A protein and the small-molecule ligand that binds it are described below.
Small molecule (SMILES): C[C@@H](c1ccccc1)n1cc(-c2cc(F)cc(F)c2)c(=O)[nH]c1=O

Sequence of chain 1.B:
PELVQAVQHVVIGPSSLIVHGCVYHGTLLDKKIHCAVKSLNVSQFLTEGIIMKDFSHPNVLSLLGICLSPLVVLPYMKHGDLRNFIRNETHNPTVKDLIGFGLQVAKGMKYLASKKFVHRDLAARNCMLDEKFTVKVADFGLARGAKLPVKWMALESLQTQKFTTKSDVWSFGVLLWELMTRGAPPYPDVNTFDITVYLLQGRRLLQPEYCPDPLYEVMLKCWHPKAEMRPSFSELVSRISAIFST

Binding-site contacts:
Ligand atom C3 contacts residue VAL183 of chain 1.B at 3.5 Å (hydrophobic).
Ligand atom C15 contacts residue PHE87 of chain 1.B at 3.6 Å (hydrophobic).
Ligand atom C13 contacts residue VAL118 of chain 1.B at 3.7 Å (hydrophobic).
Ligand atom F contacts residue PHE87 of chain 1.B at 3.5 Å.
Ligand atom C14 contacts residue VAL118 of chain 1.B at 3.9 Å (hydrophobic).
Ligand atom C15 contacts residue GLU90 of chain 1.B at 4.0 Å.
Ligand atom O1 contacts residue ALA184 of chain 1.B at 3.4 Å.
Ligand atom C12 contacts residue MET94 of chain 1.B at 3.4 Å (hydrophobic).
Ligand atom F1 contacts residue ILE108 of chain 1.B at 2.9 Å.
Ligand atom C11 contacts residue ASP185 of chain 1.B at 3.4 Å.
Ligand atom C16 contacts residue PHE87 of chain 1.B at 3.9 Å (hydrophobic).
Ligand atom C17 contacts residue ALA189 of chain 1.B at 3.9 Å (hydrophobic).
Ligand atom C6 contacts residue PHE163 of chain 1.B at 3.6 Å (hydrophobic).
Ligand atom C3 contacts residue ALA184 of chain 1.B at 3.9 Å (hydrophobic).
Ligand atom F1 contacts residue GLY91 of chain 1.B at 3.2 Å.
Ligand atom C7 contacts residue MET94 of chain 1.B at 3.7 Å (hydrophobic).
Ligand atom C16 contacts residue ALA189 of chain 1.B at 3.9 Å (hydrophobic).
Ligand atom C1 contacts residue LEU103 of chain 1.B at 3.9 Å (hydrophobic).
Ligand atom O contacts residue ASP185 of chain 1.B at 3.5 Å (salt-bridge).
Ligand atom C13 contacts residue MET94 of chain 1.B at 3.3 Å (hydrophobic).
Ligand atom C7 contacts residue ASP185 of chain 1.B at 3.8 Å.
Ligand atom F contacts residue LEU75 of chain 1.B at 3.6 Å.
Ligand atom C4 contacts residue VAL183 of chain 1.B at 3.5 Å (hydrophobic).
Ligand atom C10 contacts residue ASP185 of chain 1.B at 3.5 Å.
Ligand atom C contacts residue LEU103 of chain 1.B at 3.4 Å (hydrophobic).
Ligand atom C5 contacts residue PHE163 of chain 1.B at 3.8 Å (hydrophobic).
Ligand atom C14 contacts residue MET94 of chain 1.B at 3.7 Å (hydrophobic).
Ligand atom C6 contacts residue ASP185 of chain 1.B at 3.9 Å.
Ligand atom F1 contacts residue LEU105 of chain 1.B at 3.6 Å.
Ligand atom O1 contacts residue ASP185 of chain 1.B at 2.8 Å (salt-bridge).
Ligand atom N1 contacts residue ASP185 of chain 1.B at 2.7 Å (salt-bridge).
Ligand atom C8 contacts residue MET94 of chain 1.B at 3.4 Å (hydrophobic).
Ligand atom C5 contacts residue LEU158 of chain 1.B at 4.0 Å (hydrophobic).
Ligand atom O contacts residue LEU75 of chain 1.B at 3.8 Å.
Ligand atom C contacts residue LEU120 of chain 1.B at 4.0 Å (hydrophobic).
Ligand atom C3 contacts residue LEU103 of chain 1.B at 3.4 Å (hydrophobic).
Ligand atom C4 contacts residue VAL102 of chain 1.B at 3.7 Å (hydrophobic).
Ligand atom C9 contacts residue MET94 of chain 1.B at 3.8 Å (hydrophobic).
Ligand atom F contacts residue ALA189 of chain 1.B at 3.0 Å.
Ligand atom C13 contacts residue LEU105 of chain 1.B at 3.7 Å (hydrophobic).